Sequence of chain 7.A:
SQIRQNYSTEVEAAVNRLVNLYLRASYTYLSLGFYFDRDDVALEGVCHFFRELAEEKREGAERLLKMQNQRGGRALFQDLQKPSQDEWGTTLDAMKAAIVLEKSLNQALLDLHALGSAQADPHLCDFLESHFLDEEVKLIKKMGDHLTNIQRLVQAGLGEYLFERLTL

This small molecule binds to this protein.
Small molecule (SMILES): CCCCCCCCCCCCOS(=O)(=O)O

Binding-site contacts:
Ligand atom O1S contacts residue ALA55 of chain 7.A at 2.9 Å.
Ligand atom O1S contacts residue SDS1 of chain 7.B at 1.1 Å.
Ligand atom C12 contacts residue SER27 of chain 7.A at 3.3 Å.
Ligand atom O2S contacts residue SER27 of chain 7.A at 3.4 Å (h-bond).
Ligand atom C10 contacts residue SDS1 of chain 7.B at 0.7 Å.
Ligand atom C5 contacts residue SER27 of chain 19.A at 3.2 Å.
Ligand atom C6 contacts residue SDS1 of chain 7.B at 0.6 Å.
Ligand atom O3S contacts residue SDS1 of chain 7.B at 2.1 Å.
Ligand atom C8 contacts residue SDS1 of chain 7.B at 0.7 Å.
Ligand atom C4 contacts residue SDS1 of chain 7.B at 0.4 Å.
Ligand atom C7 contacts residue SDS1 of chain 7.B at 0.7 Å.
Ligand atom O3S contacts residue GLU63 of chain 19.A at 2.4 Å (salt-bridge).
Ligand atom C4 contacts residue ARG59 of chain 7.A at 3.8 Å.
Ligand atom C5 contacts residue SDS1 of chain 7.B at 0.4 Å.
Ligand atom O3S contacts residue ARG59 of chain 19.A at 3.2 Å.
Ligand atom O4 contacts residue SDS1 of chain 7.B at 1.4 Å.
Ligand atom C1 contacts residue SER27 of chain 7.A at 3.2 Å.
Ligand atom C2 contacts residue SDS1 of chain 7.B at 0.7 Å.
Ligand atom C3 contacts residue SER27 of chain 19.A at 3.1 Å.
Ligand atom C3 contacts residue SDS1 of chain 7.B at 0.6 Å.
Ligand atom S contacts residue GLU63 of chain 19.A at 3.4 Å (salt-bridge).
Ligand atom O4 contacts residue ARG59 of chain 19.A at 3.0 Å.
Ligand atom O4 contacts residue ARG59 of chain 7.A at 3.5 Å (salt-bridge).
Ligand atom O4 contacts residue GLU63 of chain 19.A at 3.4 Å (salt-bridge).
Ligand atom C9 contacts residue SDS1 of chain 7.B at 0.7 Å.
Ligand atom C2 contacts residue GLU63 of chain 7.A at 3.7 Å.
Ligand atom C4 contacts residue SER27 of chain 19.A at 3.4 Å.
Ligand atom C12 contacts residue SDS1 of chain 7.B at 0.4 Å.
Ligand atom O1S contacts residue GLU56 of chain 7.A at 3.7 Å.
Ligand atom C3 contacts residue ARG59 of chain 7.A at 3.6 Å.
Ligand atom S contacts residue ARG59 of chain 19.A at 3.3 Å.
Ligand atom C2 contacts residue ALA55 of chain 19.A at 3.8 Å (hydrophobic).
Ligand atom O2S contacts residue SDS1 of chain 7.B at 0.6 Å.
Ligand atom O3S contacts residue LEU31 of chain 7.A at 3.7 Å.
Ligand atom C11 contacts residue SDS1 of chain 7.B at 0.6 Å.
Ligand atom S contacts residue SDS1 of chain 7.B at 0.7 Å.
Ligand atom C8 contacts residue LEU81 of chain 7.A at 3.7 Å (hydrophobic).
Ligand atom C3 contacts residue ALA55 of chain 19.A at 3.8 Å (hydrophobic).
Ligand atom O2S contacts residue ARG59 of chain 19.A at 3.2 Å.
Ligand atom C1 contacts residue SDS1 of chain 7.B at 0.4 Å.

Sequence of chain 19.A:
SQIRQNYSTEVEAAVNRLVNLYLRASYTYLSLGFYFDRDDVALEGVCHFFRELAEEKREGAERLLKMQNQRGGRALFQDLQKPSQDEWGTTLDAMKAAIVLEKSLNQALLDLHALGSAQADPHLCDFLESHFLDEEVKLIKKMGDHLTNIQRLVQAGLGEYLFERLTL